Sequence of chain 1.B:
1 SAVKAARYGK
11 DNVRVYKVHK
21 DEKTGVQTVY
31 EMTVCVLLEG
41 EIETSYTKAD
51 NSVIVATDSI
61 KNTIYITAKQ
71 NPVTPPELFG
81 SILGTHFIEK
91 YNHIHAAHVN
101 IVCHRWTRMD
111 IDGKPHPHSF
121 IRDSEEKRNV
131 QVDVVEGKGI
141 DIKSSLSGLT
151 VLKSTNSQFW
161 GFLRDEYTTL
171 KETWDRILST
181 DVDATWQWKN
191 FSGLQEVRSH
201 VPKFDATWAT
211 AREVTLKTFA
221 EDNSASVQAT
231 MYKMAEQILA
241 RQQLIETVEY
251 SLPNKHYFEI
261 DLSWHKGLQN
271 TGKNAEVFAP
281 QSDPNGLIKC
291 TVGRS

This small molecule binds to this protein.
Small molecule (SMILES): O=c1[nH]c(=O)c2nn[nH]c2[nH]1

Sequence of chain 2.B:
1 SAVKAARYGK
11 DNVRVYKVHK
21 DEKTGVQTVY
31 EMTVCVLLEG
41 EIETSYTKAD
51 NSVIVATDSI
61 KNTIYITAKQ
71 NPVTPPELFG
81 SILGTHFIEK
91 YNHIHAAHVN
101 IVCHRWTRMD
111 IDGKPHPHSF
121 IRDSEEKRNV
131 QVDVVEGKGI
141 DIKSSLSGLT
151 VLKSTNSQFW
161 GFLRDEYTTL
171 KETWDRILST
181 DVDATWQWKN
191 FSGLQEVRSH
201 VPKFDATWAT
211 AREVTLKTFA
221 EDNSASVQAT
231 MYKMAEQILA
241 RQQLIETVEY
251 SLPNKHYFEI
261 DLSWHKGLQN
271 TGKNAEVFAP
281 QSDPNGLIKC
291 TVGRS

Binding-site contacts:
Ligand atom N8 contacts residue ASP58 of chain 1.B at 3.8 Å.
Ligand atom N7 contacts residue THR57 of chain 1.B at 2.8 Å (h-bond).
Ligand atom N9 contacts residue THR57 of chain 1.B at 3.8 Å.
Ligand atom O2 contacts residue ASN254 of chain 2.B at 4.0 Å.
Ligand atom N1 contacts residue GLN228 of chain 2.B at 3.1 Å (h-bond).
Ligand atom O2 contacts residue PHE159 of chain 2.B at 3.9 Å.
Ligand atom N8 contacts residue THR57 of chain 1.B at 3.1 Å (h-bond).
Ligand atom N7 contacts residue PHE159 of chain 2.B at 3.6 Å.
Ligand atom N8 contacts residue ALA56 of chain 1.B at 3.6 Å.
Ligand atom O2 contacts residue GLN228 of chain 2.B at 3.9 Å.
Ligand atom N3 contacts residue ARG176 of chain 2.B at 3.0 Å (salt-bridge).
Ligand atom O2 contacts residue SER226 of chain 2.B at 3.5 Å.
Ligand atom C2 contacts residue GLN228 of chain 2.B at 3.9 Å.
Ligand atom N7 contacts residue ALA56 of chain 1.B at 3.5 Å.
Ligand atom C4 contacts residue ASN254 of chain 2.B at 3.8 Å.
Ligand atom N8 contacts residue LEU170 of chain 2.B at 3.7 Å.
Ligand atom O6 contacts residue THR57 of chain 1.B at 3.8 Å.
Ligand atom C2 contacts residue VAL227 of chain 2.B at 3.8 Å (hydrophobic).
Ligand atom N3 contacts residue ASN254 of chain 2.B at 3.3 Å (h-bond).
Ligand atom C2 contacts residue PHE159 of chain 2.B at 3.6 Å (hydrophobic).
Ligand atom O6 contacts residue GLN228 of chain 2.B at 2.9 Å (h-bond).
Ligand atom N9 contacts residue LEU170 of chain 2.B at 3.9 Å.
Ligand atom N3 contacts residue PHE159 of chain 2.B at 3.7 Å.
Ligand atom O6 contacts residue TYR8 of chain 1.B at 3.8 Å.
Ligand atom C2 contacts residue ARG176 of chain 2.B at 3.7 Å.
Ligand atom N9 contacts residue ARG176 of chain 2.B at 4.0 Å.
Ligand atom C5 contacts residue PHE159 of chain 2.B at 3.3 Å (hydrophobic).
Ligand atom O2 contacts residue VAL227 of chain 2.B at 2.8 Å (h-bond).
Ligand atom C2 contacts residue ASN254 of chain 2.B at 3.8 Å.
Ligand atom N8 contacts residue PHE159 of chain 2.B at 3.6 Å.
Ligand atom C4 contacts residue PHE159 of chain 2.B at 3.4 Å (hydrophobic).
Ligand atom C6 contacts residue PHE159 of chain 2.B at 3.4 Å (hydrophobic).
Ligand atom O6 contacts residue PHE159 of chain 2.B at 4.0 Å.
Ligand atom O2 contacts residue ARG176 of chain 2.B at 3.0 Å (salt-bridge).
Ligand atom C5 contacts residue THR57 of chain 1.B at 3.8 Å.
Ligand atom N9 contacts residue PHE159 of chain 2.B at 3.5 Å.
Ligand atom C4 contacts residue ARG176 of chain 2.B at 3.8 Å.
Ligand atom N1 contacts residue PHE159 of chain 2.B at 3.6 Å.
Ligand atom O6 contacts residue ILE54 of chain 1.B at 3.4 Å.
Ligand atom C6 contacts residue GLN228 of chain 2.B at 3.7 Å.